This small molecule binds to this protein.
Small molecule (SMILES): CC(=O)N[C@@H]1[C@@H](O)[C@H](O)[C@@H](CO)O[C@H]1O

Sequence of chain 1.C:
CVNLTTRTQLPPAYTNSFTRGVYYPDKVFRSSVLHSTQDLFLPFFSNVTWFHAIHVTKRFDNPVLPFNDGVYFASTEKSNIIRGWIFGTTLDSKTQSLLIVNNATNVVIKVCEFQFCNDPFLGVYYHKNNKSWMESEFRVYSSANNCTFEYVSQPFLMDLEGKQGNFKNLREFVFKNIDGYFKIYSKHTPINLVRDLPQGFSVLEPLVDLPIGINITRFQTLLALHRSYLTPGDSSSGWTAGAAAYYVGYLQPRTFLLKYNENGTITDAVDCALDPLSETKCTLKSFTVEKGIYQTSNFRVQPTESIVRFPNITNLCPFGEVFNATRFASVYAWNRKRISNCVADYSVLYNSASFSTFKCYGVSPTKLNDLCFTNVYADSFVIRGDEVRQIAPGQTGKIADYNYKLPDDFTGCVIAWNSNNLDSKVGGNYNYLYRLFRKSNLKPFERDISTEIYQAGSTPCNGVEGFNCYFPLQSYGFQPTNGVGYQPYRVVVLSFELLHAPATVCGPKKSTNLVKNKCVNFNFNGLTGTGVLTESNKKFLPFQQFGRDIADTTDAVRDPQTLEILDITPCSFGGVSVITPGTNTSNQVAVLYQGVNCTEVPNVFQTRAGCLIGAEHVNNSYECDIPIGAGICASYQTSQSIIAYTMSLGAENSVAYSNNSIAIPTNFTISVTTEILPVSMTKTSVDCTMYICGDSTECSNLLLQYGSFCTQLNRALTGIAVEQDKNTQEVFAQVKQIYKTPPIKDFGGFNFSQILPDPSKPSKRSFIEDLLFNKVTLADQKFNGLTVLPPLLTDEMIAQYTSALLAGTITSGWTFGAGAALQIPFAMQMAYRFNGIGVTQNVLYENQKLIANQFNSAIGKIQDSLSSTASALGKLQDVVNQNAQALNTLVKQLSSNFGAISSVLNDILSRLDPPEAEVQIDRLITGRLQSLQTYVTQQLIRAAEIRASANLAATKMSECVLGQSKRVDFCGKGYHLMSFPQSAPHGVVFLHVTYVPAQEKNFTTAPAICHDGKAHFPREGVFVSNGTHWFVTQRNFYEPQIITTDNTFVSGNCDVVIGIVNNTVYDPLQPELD

Sequence of chain 1.B:
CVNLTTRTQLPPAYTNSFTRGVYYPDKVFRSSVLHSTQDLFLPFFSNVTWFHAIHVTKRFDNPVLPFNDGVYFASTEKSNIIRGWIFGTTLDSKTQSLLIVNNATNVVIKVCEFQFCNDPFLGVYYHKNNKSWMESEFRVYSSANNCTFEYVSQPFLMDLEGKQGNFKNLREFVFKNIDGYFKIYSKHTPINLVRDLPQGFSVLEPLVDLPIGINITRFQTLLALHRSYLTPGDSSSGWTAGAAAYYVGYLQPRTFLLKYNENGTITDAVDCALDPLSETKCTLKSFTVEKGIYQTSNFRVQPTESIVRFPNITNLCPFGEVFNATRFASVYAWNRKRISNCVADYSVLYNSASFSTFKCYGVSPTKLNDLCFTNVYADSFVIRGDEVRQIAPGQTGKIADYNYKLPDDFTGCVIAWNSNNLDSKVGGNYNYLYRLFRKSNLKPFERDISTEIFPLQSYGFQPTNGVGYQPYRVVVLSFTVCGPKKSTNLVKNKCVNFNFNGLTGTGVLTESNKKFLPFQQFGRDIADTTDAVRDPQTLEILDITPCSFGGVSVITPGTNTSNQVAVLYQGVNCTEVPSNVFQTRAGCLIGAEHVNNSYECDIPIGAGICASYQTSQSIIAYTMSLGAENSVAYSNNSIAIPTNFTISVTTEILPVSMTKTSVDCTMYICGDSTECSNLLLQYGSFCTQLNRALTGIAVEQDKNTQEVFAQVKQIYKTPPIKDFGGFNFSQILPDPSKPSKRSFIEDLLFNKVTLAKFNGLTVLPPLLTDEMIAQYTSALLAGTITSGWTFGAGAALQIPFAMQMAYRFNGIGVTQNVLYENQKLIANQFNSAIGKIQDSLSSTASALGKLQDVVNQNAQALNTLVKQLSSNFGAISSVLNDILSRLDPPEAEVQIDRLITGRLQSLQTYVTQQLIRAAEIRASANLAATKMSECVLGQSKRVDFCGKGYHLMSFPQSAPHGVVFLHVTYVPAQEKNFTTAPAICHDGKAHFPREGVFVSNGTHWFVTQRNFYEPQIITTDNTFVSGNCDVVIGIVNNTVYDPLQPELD

Binding-site contacts:
Ligand atom C4 contacts residue ASN692 of chain 1.B at 4.3 Å.
Ligand atom C2 contacts residue ASN692 of chain 1.B at 2.6 Å.
Ligand atom C3 contacts residue ASN692 of chain 1.B at 3.9 Å.
Ligand atom O5 contacts residue ASN692 of chain 1.B at 2.5 Å (h-bond).
Ligand atom C1 contacts residue ASN692 of chain 1.B at 1.4 Å.
Ligand atom C2 contacts residue ASP779 of chain 1.C at 4.4 Å.
Ligand atom N2 contacts residue ASP779 of chain 1.C at 3.6 Å.
Ligand atom O7 contacts residue ASN692 of chain 1.B at 2.8 Å (h-bond).
Ligand atom O6 contacts residue ILE1113 of chain 1.B at 4.0 Å.
Ligand atom N2 contacts residue ASN692 of chain 1.B at 2.9 Å (h-bond).
Ligand atom O6 contacts residue GLY1114 of chain 1.B at 4.4 Å.
Ligand atom C5 contacts residue ASN692 of chain 1.B at 3.7 Å.
Ligand atom C7 contacts residue ASP779 of chain 1.C at 3.4 Å.
Ligand atom O7 contacts residue ASP779 of chain 1.C at 3.9 Å.
Ligand atom C1 contacts residue ASP779 of chain 1.C at 4.0 Å.
Ligand atom C8 contacts residue ASN692 of chain 1.B at 4.2 Å.
Ligand atom C8 contacts residue ASP779 of chain 1.C at 3.4 Å.
Ligand atom C7 contacts residue ASN692 of chain 1.B at 3.0 Å.